Binding-site contacts:
Ligand atom O3 contacts residue CYS148 of chain 1.B at 4.2 Å.
Ligand atom C1 contacts residue GLN147 of chain 1.B at 3.3 Å.
Ligand atom O3 contacts residue PHE110 of chain 1.B at 3.6 Å.
Ligand atom O1 contacts residue CYS148 of chain 1.B at 3.2 Å (h-bond).
Ligand atom C6 contacts residue LYS109 of chain 1.B at 4.0 Å.
Ligand atom O2 contacts residue GLY146 of chain 1.B at 3.2 Å.
Ligand atom O2 contacts residue GLN147 of chain 1.B at 3.0 Å (h-bond).
Ligand atom C2 contacts residue GLY146 of chain 1.B at 3.8 Å.
Ligand atom BR1 contacts residue LYS109 of chain 1.B at 3.7 Å.
Ligand atom O1 contacts residue GLY146 of chain 1.B at 3.8 Å.
Ligand atom BR1 contacts residue PHE110 of chain 1.B at 4.2 Å.
Ligand atom C7 contacts residue PHE110 of chain 1.B at 3.8 Å (hydrophobic).
Ligand atom C5 contacts residue PHE110 of chain 1.B at 4.2 Å (hydrophobic).
Ligand atom C1 contacts residue GLY146 of chain 1.B at 3.4 Å.
Ligand atom C1 contacts residue CYS148 of chain 1.B at 4.2 Å (hydrophobic).
Ligand atom C3 contacts residue GLY146 of chain 1.B at 3.8 Å.
Ligand atom C6 contacts residue PHE110 of chain 1.B at 3.4 Å (hydrophobic).
Ligand atom O1 contacts residue GLN147 of chain 1.B at 3.2 Å (h-bond).

Sequence of chain 1.B:
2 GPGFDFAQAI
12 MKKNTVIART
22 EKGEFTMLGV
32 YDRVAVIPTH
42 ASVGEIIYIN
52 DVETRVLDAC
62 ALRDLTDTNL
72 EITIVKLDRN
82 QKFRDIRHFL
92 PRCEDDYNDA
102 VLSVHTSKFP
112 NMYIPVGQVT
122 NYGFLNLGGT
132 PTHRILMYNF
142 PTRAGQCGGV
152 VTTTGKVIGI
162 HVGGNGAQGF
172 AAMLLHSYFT

The protein below binds the small molecule below.
Small molecule (SMILES): O=C(O)c1ccc(Br)cc1O